Sequence of chain 1.B:
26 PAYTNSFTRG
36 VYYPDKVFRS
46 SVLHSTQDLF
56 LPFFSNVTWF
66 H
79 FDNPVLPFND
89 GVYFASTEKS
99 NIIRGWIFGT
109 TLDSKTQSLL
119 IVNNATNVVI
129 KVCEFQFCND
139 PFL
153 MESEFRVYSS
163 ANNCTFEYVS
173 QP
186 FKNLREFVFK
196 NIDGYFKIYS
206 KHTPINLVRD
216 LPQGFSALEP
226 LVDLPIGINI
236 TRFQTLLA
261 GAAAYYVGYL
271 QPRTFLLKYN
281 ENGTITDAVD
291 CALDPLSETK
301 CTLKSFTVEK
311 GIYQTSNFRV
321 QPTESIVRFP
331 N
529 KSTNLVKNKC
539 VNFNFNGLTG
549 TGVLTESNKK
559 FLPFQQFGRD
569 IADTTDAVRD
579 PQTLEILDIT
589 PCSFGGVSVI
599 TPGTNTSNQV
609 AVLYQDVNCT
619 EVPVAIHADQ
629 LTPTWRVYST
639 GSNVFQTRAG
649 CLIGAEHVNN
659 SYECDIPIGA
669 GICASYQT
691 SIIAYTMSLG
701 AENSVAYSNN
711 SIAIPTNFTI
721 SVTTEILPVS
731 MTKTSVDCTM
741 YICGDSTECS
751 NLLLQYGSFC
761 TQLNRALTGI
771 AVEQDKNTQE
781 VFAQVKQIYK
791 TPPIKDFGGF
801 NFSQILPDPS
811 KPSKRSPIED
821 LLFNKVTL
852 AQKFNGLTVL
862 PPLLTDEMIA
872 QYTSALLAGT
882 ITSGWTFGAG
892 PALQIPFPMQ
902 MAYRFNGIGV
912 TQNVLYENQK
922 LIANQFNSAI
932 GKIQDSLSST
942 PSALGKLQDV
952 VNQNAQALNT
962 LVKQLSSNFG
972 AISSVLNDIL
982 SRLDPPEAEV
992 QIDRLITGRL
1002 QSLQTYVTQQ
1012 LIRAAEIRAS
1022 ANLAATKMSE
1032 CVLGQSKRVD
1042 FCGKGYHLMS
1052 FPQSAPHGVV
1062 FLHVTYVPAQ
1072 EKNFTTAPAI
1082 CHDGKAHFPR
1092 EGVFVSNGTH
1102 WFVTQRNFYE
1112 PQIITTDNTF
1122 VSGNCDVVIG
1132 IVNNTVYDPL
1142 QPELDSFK

Binding-site contacts:
Ligand atom N2 contacts residue ASN616 of chain 1.B at 2.9 Å (h-bond).
Ligand atom C2 contacts residue ASN616 of chain 1.B at 2.5 Å.
Ligand atom C4 contacts residue ASN616 of chain 1.B at 4.2 Å.
Ligand atom O7 contacts residue ASN616 of chain 1.B at 3.8 Å.
Ligand atom C7 contacts residue ASN616 of chain 1.B at 3.5 Å.
Ligand atom O5 contacts residue ASN616 of chain 1.B at 2.4 Å (h-bond).
Ligand atom C5 contacts residue ASN616 of chain 1.B at 3.7 Å.
Ligand atom C3 contacts residue ASN616 of chain 1.B at 3.8 Å.
Ligand atom C1 contacts residue ASN616 of chain 1.B at 1.4 Å.
Ligand atom O5 contacts residue THR618 of chain 1.B at 3.9 Å.

A protein and the small-molecule ligand that binds it are described below.
Small molecule (SMILES): CC(=O)N[C@@H]1[C@@H](O)[C@H](O)[C@@H](CO)O[C@H]1O